Binding-site contacts:
Ligand atom C5 contacts residue ASN657 of chain 1.C at 3.7 Å.
Ligand atom C8 contacts residue HIS655 of chain 1.C at 4.2 Å.
Ligand atom C3 contacts residue ASN657 of chain 1.C at 3.8 Å.
Ligand atom N2 contacts residue ASN657 of chain 1.C at 2.9 Å (h-bond).
Ligand atom C4 contacts residue ASN657 of chain 1.C at 4.2 Å.
Ligand atom C7 contacts residue ASN657 of chain 1.C at 3.6 Å.
Ligand atom C2 contacts residue ASN657 of chain 1.C at 2.4 Å.
Ligand atom O5 contacts residue ASN657 of chain 1.C at 2.4 Å (h-bond).
Ligand atom C1 contacts residue ASN657 of chain 1.C at 1.4 Å.
Ligand atom O7 contacts residue ASN657 of chain 1.C at 3.8 Å.

Sequence of chain 1.C:
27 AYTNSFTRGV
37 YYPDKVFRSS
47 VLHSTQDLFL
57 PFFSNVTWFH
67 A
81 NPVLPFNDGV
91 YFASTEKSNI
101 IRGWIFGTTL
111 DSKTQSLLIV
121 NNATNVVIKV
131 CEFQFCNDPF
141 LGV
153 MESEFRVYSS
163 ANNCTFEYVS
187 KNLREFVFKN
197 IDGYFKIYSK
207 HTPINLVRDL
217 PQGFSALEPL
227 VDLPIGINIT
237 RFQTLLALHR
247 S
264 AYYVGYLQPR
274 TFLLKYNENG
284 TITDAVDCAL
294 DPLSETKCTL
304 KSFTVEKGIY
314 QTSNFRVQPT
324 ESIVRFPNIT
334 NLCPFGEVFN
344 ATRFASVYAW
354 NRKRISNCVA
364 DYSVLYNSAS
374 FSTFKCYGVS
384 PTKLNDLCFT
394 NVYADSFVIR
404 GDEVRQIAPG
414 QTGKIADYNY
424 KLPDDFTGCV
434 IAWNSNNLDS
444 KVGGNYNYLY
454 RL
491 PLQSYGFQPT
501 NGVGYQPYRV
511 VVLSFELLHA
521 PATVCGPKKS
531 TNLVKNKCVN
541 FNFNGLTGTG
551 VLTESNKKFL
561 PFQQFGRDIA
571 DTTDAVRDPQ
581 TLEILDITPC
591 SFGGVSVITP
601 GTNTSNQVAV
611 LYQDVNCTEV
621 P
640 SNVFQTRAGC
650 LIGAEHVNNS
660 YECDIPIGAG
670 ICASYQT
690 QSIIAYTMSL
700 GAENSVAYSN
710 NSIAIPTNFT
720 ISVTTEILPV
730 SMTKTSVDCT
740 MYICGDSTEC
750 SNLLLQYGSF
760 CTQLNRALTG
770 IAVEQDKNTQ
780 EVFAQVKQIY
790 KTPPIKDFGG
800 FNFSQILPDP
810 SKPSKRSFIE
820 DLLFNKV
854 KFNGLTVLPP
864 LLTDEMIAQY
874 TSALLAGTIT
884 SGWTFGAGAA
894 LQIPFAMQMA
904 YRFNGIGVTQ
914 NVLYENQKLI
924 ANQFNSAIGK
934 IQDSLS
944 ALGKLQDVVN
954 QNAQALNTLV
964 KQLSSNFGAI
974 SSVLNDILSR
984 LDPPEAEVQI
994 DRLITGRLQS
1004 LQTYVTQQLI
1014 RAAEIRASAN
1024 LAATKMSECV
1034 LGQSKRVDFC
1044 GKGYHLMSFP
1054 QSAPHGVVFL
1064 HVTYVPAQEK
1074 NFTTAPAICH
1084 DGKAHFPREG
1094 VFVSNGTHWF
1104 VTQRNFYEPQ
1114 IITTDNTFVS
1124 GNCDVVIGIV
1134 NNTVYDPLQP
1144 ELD

This protein binds this small molecule.
Small molecule (SMILES): CC(=O)N[C@@H]1[C@@H](O)[C@H](O)[C@@H](CO)O[C@H]1O